A protein and the small-molecule ligand that binds it are described below.
Small molecule (SMILES): Cc1nc(/C=C/C(=O)N(C)CCC#N)cs1

Binding-site contacts:
Ligand atom C9 contacts residue ILE96 of chain 1.B at 3.6 Å (hydrophobic).
Ligand atom C5 contacts residue ILE96 of chain 1.B at 4.0 Å (hydrophobic).
Ligand atom C5 contacts residue THR11 of chain 1.B at 3.9 Å.
Ligand atom C6 contacts residue THR11 of chain 1.B at 3.8 Å.
Ligand atom S contacts residue ILE96 of chain 1.B at 3.9 Å.
Ligand atom C5 contacts residue PHE100 of chain 1.B at 3.4 Å (hydrophobic).
Ligand atom C7 contacts residue PHE100 of chain 1.B at 4.5 Å (hydrophobic).
Ligand atom C3 contacts residue THR11 of chain 1.B at 4.3 Å.
Ligand atom C2 contacts residue TYR72 of chain 1.B at 4.5 Å (hydrophobic).
Ligand atom C1 contacts residue GLU87 of chain 1.B at 4.1 Å.
Ligand atom S contacts residue PHE93 of chain 1.B at 4.3 Å.
Ligand atom O contacts residue PHE100 of chain 1.B at 4.0 Å.
Ligand atom C10 contacts residue ILE96 of chain 1.B at 3.2 Å (hydrophobic).
Ligand atom N2 contacts residue ILE96 of chain 1.B at 3.4 Å.
Ligand atom C6 contacts residue PHE100 of chain 1.B at 3.5 Å (hydrophobic).
Ligand atom C4 contacts residue ILE96 of chain 1.B at 4.3 Å (hydrophobic).
Ligand atom C3 contacts residue TYR72 of chain 1.B at 4.2 Å (hydrophobic).
Ligand atom N1 contacts residue PHE100 of chain 1.B at 3.7 Å.
Ligand atom S contacts residue TYR72 of chain 1.B at 3.4 Å.
Ligand atom C8 contacts residue PHE100 of chain 1.B at 3.8 Å (hydrophobic).
Ligand atom C3 contacts residue PRO9 of chain 1.B at 4.0 Å (hydrophobic).
Ligand atom C9 contacts residue ASN99 of chain 1.B at 4.1 Å.
Ligand atom C3 contacts residue PHE100 of chain 1.B at 4.4 Å (hydrophobic).
Ligand atom C2 contacts residue ILE96 of chain 1.B at 3.9 Å (hydrophobic).
Ligand atom C4 contacts residue THR11 of chain 1.B at 3.7 Å.
Ligand atom C3 contacts residue ILE96 of chain 1.B at 3.1 Å (hydrophobic).
Ligand atom C2 contacts residue THR11 of chain 1.B at 3.8 Å.
Ligand atom O contacts residue HIS35 of chain 1.B at 4.4 Å.
Ligand atom C1 contacts residue TYR72 of chain 1.B at 3.5 Å (hydrophobic).
Ligand atom O contacts residue THR11 of chain 1.B at 2.8 Å (h-bond).
Ligand atom C8 contacts residue ILE96 of chain 1.B at 3.0 Å (hydrophobic).
Ligand atom N contacts residue THR11 of chain 1.B at 4.1 Å.
Ligand atom N2 contacts residue ASN95 of chain 1.B at 4.3 Å.
Ligand atom C contacts residue TYR72 of chain 1.B at 3.1 Å (hydrophobic).
Ligand atom C contacts residue GLU87 of chain 1.B at 2.8 Å.
Ligand atom C9 contacts residue PHE100 of chain 1.B at 4.0 Å (hydrophobic).
Ligand atom N1 contacts residue ILE96 of chain 1.B at 4.3 Å.
Ligand atom N contacts residue TYR72 of chain 1.B at 3.9 Å.
Ligand atom C10 contacts residue ASN99 of chain 1.B at 4.2 Å.
Ligand atom S contacts residue PRO9 of chain 1.B at 3.9 Å.

Sequence of chain 1.B:
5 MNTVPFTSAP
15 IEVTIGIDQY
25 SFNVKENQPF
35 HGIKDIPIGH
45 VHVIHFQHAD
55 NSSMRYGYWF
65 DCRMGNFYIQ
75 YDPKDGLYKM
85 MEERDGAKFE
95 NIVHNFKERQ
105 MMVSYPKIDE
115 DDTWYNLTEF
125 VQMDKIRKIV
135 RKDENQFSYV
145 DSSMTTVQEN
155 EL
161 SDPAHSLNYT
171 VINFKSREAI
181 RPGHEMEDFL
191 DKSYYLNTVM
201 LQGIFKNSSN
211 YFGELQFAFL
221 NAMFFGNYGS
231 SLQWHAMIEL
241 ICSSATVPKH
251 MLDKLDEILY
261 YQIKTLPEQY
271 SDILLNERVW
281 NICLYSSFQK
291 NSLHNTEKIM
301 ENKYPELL